Sequence of chain 1.B:
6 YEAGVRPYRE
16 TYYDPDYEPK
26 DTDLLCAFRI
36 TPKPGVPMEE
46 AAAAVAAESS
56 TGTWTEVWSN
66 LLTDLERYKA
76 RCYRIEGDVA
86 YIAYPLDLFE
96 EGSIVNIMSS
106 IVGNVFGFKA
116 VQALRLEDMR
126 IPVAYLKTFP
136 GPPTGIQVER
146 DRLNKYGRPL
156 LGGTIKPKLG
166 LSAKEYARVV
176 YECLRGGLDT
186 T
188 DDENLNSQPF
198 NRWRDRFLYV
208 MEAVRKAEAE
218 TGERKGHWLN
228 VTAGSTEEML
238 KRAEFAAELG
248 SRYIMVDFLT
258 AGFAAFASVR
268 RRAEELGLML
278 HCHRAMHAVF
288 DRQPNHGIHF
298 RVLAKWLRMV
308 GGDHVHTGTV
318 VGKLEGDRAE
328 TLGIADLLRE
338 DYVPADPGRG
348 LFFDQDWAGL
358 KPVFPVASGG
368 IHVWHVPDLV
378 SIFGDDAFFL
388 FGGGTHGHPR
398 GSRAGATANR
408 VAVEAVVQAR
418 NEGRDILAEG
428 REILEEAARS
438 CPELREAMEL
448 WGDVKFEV

This protein binds this small molecule.
Small molecule (SMILES): O=C(O)[C@@](O)(COP(=O)(O)O)[C@H](O)[C@H](O)COP(=O)(O)O

Sequence of chain 1.E:
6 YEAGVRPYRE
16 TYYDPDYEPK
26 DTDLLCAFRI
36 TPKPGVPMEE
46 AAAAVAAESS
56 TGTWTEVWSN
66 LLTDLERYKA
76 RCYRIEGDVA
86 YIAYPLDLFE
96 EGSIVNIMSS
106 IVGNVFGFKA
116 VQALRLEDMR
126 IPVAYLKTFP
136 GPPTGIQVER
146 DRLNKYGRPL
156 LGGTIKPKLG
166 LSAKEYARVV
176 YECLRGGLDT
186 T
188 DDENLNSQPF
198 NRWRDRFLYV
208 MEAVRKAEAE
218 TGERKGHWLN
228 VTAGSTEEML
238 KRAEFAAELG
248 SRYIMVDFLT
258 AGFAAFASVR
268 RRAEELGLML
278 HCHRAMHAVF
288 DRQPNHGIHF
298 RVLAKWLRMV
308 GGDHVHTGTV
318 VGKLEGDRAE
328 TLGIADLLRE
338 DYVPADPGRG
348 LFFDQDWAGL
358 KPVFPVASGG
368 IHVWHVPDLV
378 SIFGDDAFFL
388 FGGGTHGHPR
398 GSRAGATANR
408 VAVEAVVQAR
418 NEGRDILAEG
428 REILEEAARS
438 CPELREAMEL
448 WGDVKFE

Binding-site contacts:
Ligand atom O3P contacts residue GLY367 of chain 1.E at 3.1 Å (h-bond).
Ligand atom O3 contacts residue MG1 of chain 1.R at 2.2 Å.
Ligand atom O3 contacts residue GLU190 of chain 1.E at 3.2 Å (salt-bridge).
Ligand atom O4P contacts residue ARG281 of chain 1.E at 3.2 Å (salt-bridge).
Ligand atom C contacts residue MG1 of chain 1.R at 3.2 Å.
Ligand atom O4 contacts residue GLY366 of chain 1.E at 3.2 Å (h-bond).
Ligand atom O4 contacts residue SER365 of chain 1.E at 2.9 Å (h-bond).
Ligand atom O6 contacts residue MG1 of chain 1.R at 2.5 Å.
Ligand atom O3 contacts residue ASN109 of chain 1.B at 3.2 Å (h-bond).
Ligand atom O4P contacts residue HIS313 of chain 1.E at 3.2 Å (h-bond).
Ligand atom O2P contacts residue GLY389 of chain 1.E at 3.4 Å (h-bond).
Ligand atom C3 contacts residue KCX187 of chain 1.E at 3.0 Å.
Ligand atom O3P contacts residue TRP59 of chain 1.B at 3.1 Å.
Ligand atom C3 contacts residue MG1 of chain 1.R at 3.2 Å.
Ligand atom O1P contacts residue GLY389 of chain 1.E at 3.0 Å.
Ligand atom O2 contacts residue THR159 of chain 1.E at 3.3 Å (h-bond).
Ligand atom O2 contacts residue KCX187 of chain 1.E at 3.4 Å (h-bond).
Ligand atom O6 contacts residue ASP189 of chain 1.E at 3.5 Å (salt-bridge).
Ligand atom O1P contacts residue THR58 of chain 1.B at 3.0 Å (h-bond).
Ligand atom O6 contacts residue GLU190 of chain 1.E at 3.2 Å (salt-bridge).
Ligand atom O3P contacts residue LYS320 of chain 1.E at 2.8 Å (salt-bridge).
Ligand atom O3P contacts residue THR58 of chain 1.B at 3.4 Å (h-bond).
Ligand atom O1P contacts residue LYS161 of chain 1.E at 3.5 Å.
Ligand atom O6 contacts residue LYS163 of chain 1.E at 3.1 Å (salt-bridge).
Ligand atom O6 contacts residue ASN109 of chain 1.B at 2.6 Å (h-bond).
Ligand atom O1 contacts residue LYS161 of chain 1.E at 3.2 Å (salt-bridge).
Ligand atom C contacts residue ASN109 of chain 1.B at 3.4 Å.
Ligand atom O2 contacts residue ASP189 of chain 1.E at 3.2 Å (salt-bridge).
Ligand atom O5 contacts residue LEU321 of chain 1.E at 3.3 Å.
Ligand atom O3 contacts residue KCX187 of chain 1.E at 2.6 Å (h-bond).
Ligand atom O3 contacts residue HIS280 of chain 1.E at 3.1 Å (h-bond).
Ligand atom O2 contacts residue MG1 of chain 1.R at 2.5 Å.
Ligand atom O2 contacts residue LYS161 of chain 1.E at 2.9 Å (salt-bridge).
Ligand atom O1P contacts residue GLY390 of chain 1.E at 2.5 Å (h-bond).
Ligand atom O7 contacts residue GLU53 of chain 1.B at 3.5 Å (salt-bridge).
Ligand atom O5P contacts residue ARG281 of chain 1.E at 2.7 Å (salt-bridge).
Ligand atom O6P contacts residue SER365 of chain 1.E at 3.0 Å (h-bond).
Ligand atom O6P contacts residue HIS313 of chain 1.E at 3.1 Å (h-bond).
Ligand atom C2 contacts residue MG1 of chain 1.R at 3.1 Å.
Ligand atom O7 contacts residue LYS320 of chain 1.E at 2.6 Å (salt-bridge).